Sequence of chain 2.A:
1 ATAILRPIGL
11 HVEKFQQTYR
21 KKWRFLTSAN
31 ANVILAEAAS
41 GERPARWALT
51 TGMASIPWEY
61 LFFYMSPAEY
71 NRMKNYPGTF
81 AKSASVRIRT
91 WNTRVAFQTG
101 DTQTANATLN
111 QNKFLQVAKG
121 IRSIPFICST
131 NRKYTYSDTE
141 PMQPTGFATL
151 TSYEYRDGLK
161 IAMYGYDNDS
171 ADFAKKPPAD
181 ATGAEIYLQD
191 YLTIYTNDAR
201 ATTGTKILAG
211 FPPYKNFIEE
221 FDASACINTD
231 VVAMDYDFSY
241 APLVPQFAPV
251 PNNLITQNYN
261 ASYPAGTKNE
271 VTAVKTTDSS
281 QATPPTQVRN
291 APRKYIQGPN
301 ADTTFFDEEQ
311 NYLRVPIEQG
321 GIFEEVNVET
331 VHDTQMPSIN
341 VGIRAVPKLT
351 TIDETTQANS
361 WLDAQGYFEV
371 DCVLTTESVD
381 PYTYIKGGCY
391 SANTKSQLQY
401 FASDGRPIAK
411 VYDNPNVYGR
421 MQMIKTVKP

The small molecule below binds the protein below.
Small molecule (SMILES): Nc1ccn([C@H]2C[C@H](O[P](=O)(O)OC[C@H]3O[C@@H](n4cnc5c4NC=NC5N)C[C@@H]3O[P](=O)(O)OC[C@H]3O[C@@H](n4cnc5c(=O)[nH]c(N)nc54)C[C@@H]3O[P](=O)(O)OC[C@H]3O[C@@H](n4cnc5c(=O)[nH]c(N)nc54)C[C@@H]3O[P](=O)(O)OC[C@H]3O[C@@H](n4ccc(N)nc4=O)C[C@@H]3O[P](=O)(O)OC[C@H]3O[C@@H](n4ccc(N)nc4=O)C[C@@H]3O[P](=O)(O)OC[C@H]3O[C@@H](n4cnc5c4NC=NC5N)C[C@@H]3O[P](=O)(O)OC[C@H]3O[C@@H](n4cnc5c4NC=NC5N)C[C@@H]3O[P](=O)(O)OC[C@H]3O[C@@H](n4cnc5c4NC=NC5N)C[C@@H]3O)[C@@H](COP(=O)=O)O2)c(=O)n1

Binding-site contacts:
Ligand atom O6 contacts residue ASP237 of chain 2.A at 2.8 Å (salt-bridge).
Ligand atom N4 contacts residue DG2 of chain 2.B at 2.9 Å (h-bond).
Ligand atom OP1 contacts residue PRO337 of chain 2.A at 3.1 Å.
Ligand atom OP2 contacts residue SER123 of chain 2.A at 2.3 Å (h-bond).
Ligand atom O2 contacts residue DG2 of chain 2.B at 2.8 Å (h-bond).
Ligand atom C4 contacts residue TYR236 of chain 2.A at 3.4 Å (hydrophobic).
Ligand atom C2 contacts residue ASP235 of chain 2.A at 3.2 Å.
Ligand atom N2 contacts residue SER239 of chain 2.A at 3.2 Å (h-bond).
Ligand atom C5 contacts residue ASP333 of chain 2.A at 3.1 Å.
Ligand atom C8 contacts residue THR334 of chain 2.A at 3.4 Å.
Ligand atom OP1 contacts residue PRO125 of chain 2.A at 3.3 Å.
Ligand atom C6 contacts residue DG3 of chain 2.D at 3.4 Å.
Ligand atom N1 contacts residue ASP235 of chain 2.A at 3.4 Å (salt-bridge).
Ligand atom C2 contacts residue ASP237 of chain 2.A at 3.2 Å.
Ligand atom N2 contacts residue TYR236 of chain 2.A at 3.4 Å (h-bond).
Ligand atom C5 contacts residue DG3 of chain 2.D at 3.4 Å.
Ligand atom N1 contacts residue DG3 of chain 2.D at 3.2 Å (h-bond).
Ligand atom N9 contacts residue ASP333 of chain 2.A at 3.3 Å (salt-bridge).
Ligand atom O4' contacts residue GLN335 of chain 2.A at 2.9 Å (h-bond).
Ligand atom N3 contacts residue MET234 of chain 2.A at 2.6 Å.
Ligand atom N3 contacts residue DG3 of chain 2.D at 3.4 Å.
Ligand atom N2 contacts residue DG3 of chain 2.D at 3.3 Å (h-bond).
Ligand atom O5' contacts residue TYR418 of chain 2.A at 3.4 Å (h-bond).
Ligand atom N7 contacts residue THR334 of chain 2.A at 3.2 Å.
Ligand atom OP1 contacts residue GLY120 of chain 2.A at 3.0 Å.
Ligand atom N7 contacts residue ASP333 of chain 2.A at 3.4 Å (salt-bridge).
Ligand atom N3 contacts residue DG2 of chain 2.B at 2.9 Å (h-bond).
Ligand atom N7 contacts residue GLN335 of chain 2.A at 3.0 Å (h-bond).
Ligand atom N3 contacts residue TYR236 of chain 2.A at 3.3 Å.
Ligand atom C2 contacts residue TYR236 of chain 2.A at 3.4 Å (hydrophobic).
Ligand atom C2 contacts residue MET234 of chain 2.A at 2.9 Å (hydrophobic).
Ligand atom C8 contacts residue ASP333 of chain 2.A at 3.4 Å.
Ligand atom C8 contacts residue GLN335 of chain 2.A at 3.4 Å.
Ligand atom N2 contacts residue ASP237 of chain 2.A at 2.8 Å (salt-bridge).
Ligand atom O4' contacts residue ARG420 of chain 2.A at 3.4 Å.
Ligand atom C4' contacts residue GLN335 of chain 2.A at 3.2 Å.
Ligand atom C4 contacts residue MET234 of chain 2.A at 3.1 Å (hydrophobic).
Ligand atom N1 contacts residue ASP237 of chain 2.A at 2.6 Å (salt-bridge).
Ligand atom O3' contacts residue PRO125 of chain 2.A at 3.3 Å.
Ligand atom C4 contacts residue ASP333 of chain 2.A at 3.1 Å.